This protein binds this small molecule.
Small molecule (SMILES): CC(C)[C@H](NC(=O)[C@H](COP(=O)(O)O)NC(=O)[C@H](CCCCN)NC(=O)[C@H](CCCN=C(N)N)NC(=O)[C@H](CCCN=C(N)N)NC(=O)[C@H](C)N)C(=O)O

Sequence of chain 1.A:
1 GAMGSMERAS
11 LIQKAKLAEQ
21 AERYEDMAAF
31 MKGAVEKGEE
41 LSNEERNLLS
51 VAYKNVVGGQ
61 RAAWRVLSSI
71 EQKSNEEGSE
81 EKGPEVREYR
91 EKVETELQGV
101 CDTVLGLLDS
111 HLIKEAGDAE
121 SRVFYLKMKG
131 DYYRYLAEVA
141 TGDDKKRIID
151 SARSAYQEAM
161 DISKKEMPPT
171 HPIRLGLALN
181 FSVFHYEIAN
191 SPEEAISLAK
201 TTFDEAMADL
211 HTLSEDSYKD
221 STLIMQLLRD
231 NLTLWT

Binding-site contacts:
Ligand atom NH2 contacts residue ARG134 of chain 1.A at 3.7 Å.
Ligand atom C contacts residue LYS54 of chain 1.A at 3.5 Å.
Ligand atom CB contacts residue ASN231 of chain 1.A at 3.5 Å.
Ligand atom C contacts residue ASN180 of chain 1.A at 3.6 Å.
Ligand atom C contacts residue ASN231 of chain 1.A at 3.5 Å.
Ligand atom CG1 contacts residue GLY176 of chain 1.A at 3.4 Å.
Ligand atom CZ contacts residue VAL183 of chain 1.A at 3.7 Å (hydrophobic).
Ligand atom CA contacts residue LEU234 of chain 1.A at 3.5 Å (hydrophobic).
Ligand atom CA contacts residue ASN231 of chain 1.A at 3.4 Å.
Ligand atom O contacts residue LYS127 of chain 1.A at 2.9 Å (salt-bridge).
Ligand atom O3P contacts residue ARG134 of chain 1.A at 2.7 Å (salt-bridge).
Ligand atom CZ contacts residue ARG65 of chain 1.A at 3.6 Å.
Ligand atom N contacts residue LEU234 of chain 1.A at 3.5 Å.
Ligand atom CB contacts residue ASN180 of chain 1.A at 3.4 Å.
Ligand atom O contacts residue ASN231 of chain 1.A at 2.9 Å (h-bond).
Ligand atom P contacts residue ARG134 of chain 1.A at 3.8 Å.
Ligand atom NH2 contacts residue ARG65 of chain 1.A at 3.4 Å (salt-bridge).
Ligand atom O3P contacts residue TYR135 of chain 1.A at 2.7 Å (h-bond).
Ligand atom NE contacts residue GLU187 of chain 1.A at 2.8 Å (salt-bridge).
Ligand atom CD contacts residue GLU187 of chain 1.A at 3.4 Å.
Ligand atom O1P contacts residue ARG61 of chain 1.A at 2.8 Å (salt-bridge).
Ligand atom OXT contacts residue LYS54 of chain 1.A at 2.6 Å (salt-bridge).
Ligand atom O contacts residue VAL183 of chain 1.A at 3.2 Å.
Ligand atom N contacts residue ASN231 of chain 1.A at 2.7 Å (h-bond).
Ligand atom CZ contacts residue GLU187 of chain 1.A at 3.4 Å.
Ligand atom NZ contacts residue ASP230 of chain 1.A at 2.8 Å (salt-bridge).
Ligand atom CA contacts residue LYS54 of chain 1.A at 3.8 Å.
Ligand atom NH2 contacts residue ARG61 of chain 1.A at 3.4 Å (salt-bridge).
Ligand atom P contacts residue ARG61 of chain 1.A at 3.5 Å.
Ligand atom NH2 contacts residue VAL183 of chain 1.A at 3.7 Å.
Ligand atom O2P contacts residue ARG61 of chain 1.A at 2.7 Å (salt-bridge).
Ligand atom CA contacts residue ASN231 of chain 1.A at 3.7 Å.
Ligand atom O1P contacts residue ARG134 of chain 1.A at 2.9 Å (salt-bridge).
Ligand atom NH2 contacts residue GLU187 of chain 1.A at 2.8 Å (salt-bridge).
Ligand atom O contacts residue LEU179 of chain 1.A at 3.7 Å.
Ligand atom N contacts residue ASN180 of chain 1.A at 2.9 Å (h-bond).
Ligand atom O contacts residue ASN180 of chain 1.A at 2.7 Å (h-bond).
Ligand atom CB contacts residue ASN231 of chain 1.A at 3.7 Å.
Ligand atom CA contacts residue ASN180 of chain 1.A at 3.4 Å.
Ligand atom NH1 contacts residue ARG65 of chain 1.A at 3.6 Å.